Binding-site contacts:
Ligand atom C2 contacts residue PRO200 of chain 1.CB at 4.1 Å (hydrophobic).
Ligand atom P contacts residue PRO200 of chain 1.CB at 4.5 Å.
Ligand atom N7 contacts residue PRO416 of chain 1.CB at 4.4 Å.
Ligand atom C4 contacts residue PRO200 of chain 1.CB at 4.1 Å (hydrophobic).
Ligand atom N6 contacts residue SER417 of chain 1.CB at 3.8 Å.
Ligand atom N6 contacts residue GLY424 of chain 1.CB at 3.8 Å.
Ligand atom C2 contacts residue GLY424 of chain 1.CB at 4.1 Å.
Ligand atom N7 contacts residue ASN394 of chain 1.CB at 4.3 Å.
Ligand atom N7 contacts residue SER417 of chain 1.CB at 4.4 Å.
Ligand atom N3 contacts residue PRO200 of chain 1.CB at 4.2 Å.
Ligand atom C6 contacts residue GLY424 of chain 1.CB at 4.5 Å.
Ligand atom N9 contacts residue PRO416 of chain 1.CB at 4.2 Å.
Ligand atom N6 contacts residue VAL199 of chain 1.CB at 4.5 Å.
Ligand atom N3 contacts residue PRO416 of chain 1.CB at 4.1 Å.
Ligand atom C6 contacts residue VAL199 of chain 1.CB at 4.3 Å (hydrophobic).
Ligand atom C8 contacts residue HIS415 of chain 1.CB at 3.6 Å.
Ligand atom N9 contacts residue PRO200 of chain 1.CB at 4.4 Å.
Ligand atom O1P contacts residue PRO200 of chain 1.CB at 4.1 Å.
Ligand atom C5 contacts residue PRO200 of chain 1.CB at 3.8 Å (hydrophobic).
Ligand atom C2 contacts residue VAL199 of chain 1.CB at 4.2 Å (hydrophobic).
Ligand atom O3P contacts residue LYS198 of chain 1.CB at 4.5 Å.
Ligand atom N7 contacts residue HIS415 of chain 1.CB at 3.8 Å.
Ligand atom N1 contacts residue VAL199 of chain 1.CB at 3.7 Å.
Ligand atom C6 contacts residue PRO416 of chain 1.CB at 3.0 Å (hydrophobic).
Ligand atom C5 contacts residue PRO416 of chain 1.CB at 3.6 Å (hydrophobic).
Ligand atom C6 contacts residue SER417 of chain 1.CB at 4.5 Å.
Ligand atom C4 contacts residue PRO416 of chain 1.CB at 4.0 Å (hydrophobic).
Ligand atom C8 contacts residue PRO200 of chain 1.CB at 4.4 Å (hydrophobic).
Ligand atom N7 contacts residue PRO200 of chain 1.CB at 4.0 Å.
Ligand atom O3P contacts residue PRO200 of chain 1.CB at 3.9 Å.
Ligand atom C2 contacts residue PRO416 of chain 1.CB at 3.9 Å (hydrophobic).
Ligand atom N1 contacts residue PRO416 of chain 1.CB at 3.2 Å (h-bond).
Ligand atom N6 contacts residue PRO200 of chain 1.CB at 4.4 Å.
Ligand atom C6 contacts residue PRO200 of chain 1.CB at 4.0 Å (hydrophobic).
Ligand atom N1 contacts residue PRO200 of chain 1.CB at 4.1 Å.
Ligand atom C1' contacts residue PRO416 of chain 1.CB at 4.5 Å (hydrophobic).
Ligand atom N6 contacts residue PRO416 of chain 1.CB at 3.1 Å (h-bond).
Ligand atom C2' contacts residue HIS415 of chain 1.CB at 3.9 Å.
Ligand atom N1 contacts residue GLY424 of chain 1.CB at 3.5 Å (h-bond).

This small molecule binds to this protein.
Small molecule (SMILES): Nc1ncnc2c1ncn2[C@H]1C[C@H](O)[C@@H](COP(=O)(O)O)O1

Sequence of chain 1.CB:
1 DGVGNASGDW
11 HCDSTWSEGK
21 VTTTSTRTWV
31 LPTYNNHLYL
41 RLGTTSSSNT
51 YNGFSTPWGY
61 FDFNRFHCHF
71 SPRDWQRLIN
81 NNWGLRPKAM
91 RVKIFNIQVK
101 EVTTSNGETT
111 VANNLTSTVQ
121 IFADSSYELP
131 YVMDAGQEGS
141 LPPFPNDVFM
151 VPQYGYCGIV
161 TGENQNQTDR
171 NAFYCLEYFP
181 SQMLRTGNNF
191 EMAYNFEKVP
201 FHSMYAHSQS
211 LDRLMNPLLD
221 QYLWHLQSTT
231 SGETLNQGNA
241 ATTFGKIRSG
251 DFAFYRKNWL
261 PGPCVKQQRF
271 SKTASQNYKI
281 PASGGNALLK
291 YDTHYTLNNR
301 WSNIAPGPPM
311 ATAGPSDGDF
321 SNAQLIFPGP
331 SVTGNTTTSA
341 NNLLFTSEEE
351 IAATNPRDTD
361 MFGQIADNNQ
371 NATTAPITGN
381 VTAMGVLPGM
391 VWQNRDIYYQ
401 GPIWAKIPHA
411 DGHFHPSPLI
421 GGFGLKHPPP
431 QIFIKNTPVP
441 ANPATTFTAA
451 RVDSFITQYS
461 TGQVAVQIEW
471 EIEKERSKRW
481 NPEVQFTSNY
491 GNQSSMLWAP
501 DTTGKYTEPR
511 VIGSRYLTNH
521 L